Sequence of chain 1.A:
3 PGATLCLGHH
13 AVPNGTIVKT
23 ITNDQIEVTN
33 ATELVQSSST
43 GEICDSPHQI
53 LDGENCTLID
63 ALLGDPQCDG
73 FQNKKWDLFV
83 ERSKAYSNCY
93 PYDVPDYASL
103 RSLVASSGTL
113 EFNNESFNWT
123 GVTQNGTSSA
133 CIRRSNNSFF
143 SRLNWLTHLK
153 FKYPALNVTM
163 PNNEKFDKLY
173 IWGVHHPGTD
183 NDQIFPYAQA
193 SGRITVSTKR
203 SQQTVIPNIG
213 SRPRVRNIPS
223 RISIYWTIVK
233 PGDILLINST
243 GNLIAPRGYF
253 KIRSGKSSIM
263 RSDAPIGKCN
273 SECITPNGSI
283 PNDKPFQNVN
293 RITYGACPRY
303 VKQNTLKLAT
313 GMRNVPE

Binding-site contacts:
Ligand atom N2 contacts residue ASN240 of chain 1.A at 2.9 Å (h-bond).
Ligand atom C8 contacts residue ASN240 of chain 1.A at 4.2 Å.
Ligand atom O7 contacts residue THR242 of chain 1.A at 3.3 Å.
Ligand atom O5 contacts residue ASN240 of chain 1.A at 2.5 Å (h-bond).
Ligand atom N2 contacts residue ILE211 of chain 2.A at 4.5 Å.
Ligand atom O7 contacts residue ARG195 of chain 1.A at 4.4 Å.
Ligand atom C5 contacts residue NAG1 of chain 1.D at 4.0 Å.
Ligand atom C5 contacts residue ASN159 of chain 1.A at 4.2 Å.
Ligand atom C4 contacts residue ALA157 of chain 1.A at 3.8 Å (hydrophobic).
Ligand atom C4 contacts residue ASN240 of chain 1.A at 4.3 Å.
Ligand atom C5 contacts residue ALA157 of chain 1.A at 4.1 Å (hydrophobic).
Ligand atom O5 contacts residue ASN159 of chain 1.A at 3.5 Å.
Ligand atom O6 contacts residue ALA157 of chain 1.A at 3.3 Å.
Ligand atom C1 contacts residue ASN159 of chain 1.A at 4.3 Å.
Ligand atom C2 contacts residue ALA157 of chain 1.A at 4.1 Å (hydrophobic).
Ligand atom C5 contacts residue ASN240 of chain 1.A at 3.7 Å.
Ligand atom C1 contacts residue LEU158 of chain 1.A at 3.6 Å (hydrophobic).
Ligand atom O5 contacts residue LEU158 of chain 1.A at 3.4 Å (h-bond).
Ligand atom C7 contacts residue ASN240 of chain 1.A at 3.3 Å.
Ligand atom O5 contacts residue ALA157 of chain 1.A at 3.8 Å.
Ligand atom C8 contacts residue ILE211 of chain 2.A at 3.6 Å (hydrophobic).
Ligand atom C6 contacts residue ASN159 of chain 1.A at 3.9 Å.
Ligand atom C7 contacts residue THR242 of chain 1.A at 4.1 Å.
Ligand atom C1 contacts residue ASN240 of chain 1.A at 1.5 Å.
Ligand atom C6 contacts residue NAG1 of chain 1.D at 4.0 Å.
Ligand atom O6 contacts residue ASN159 of chain 1.A at 4.4 Å.
Ligand atom C3 contacts residue ALA157 of chain 1.A at 4.3 Å (hydrophobic).
Ligand atom O7 contacts residue SER241 of chain 1.A at 3.5 Å.
Ligand atom C6 contacts residue ALA157 of chain 1.A at 4.3 Å (hydrophobic).
Ligand atom O4 contacts residue NAG1 of chain 1.D at 4.2 Å.
Ligand atom O7 contacts residue ASN240 of chain 1.A at 3.4 Å (h-bond).
Ligand atom C8 contacts residue ARG195 of chain 1.A at 4.3 Å.
Ligand atom C2 contacts residue ASN240 of chain 1.A at 2.5 Å.
Ligand atom C3 contacts residue ASN240 of chain 1.A at 3.8 Å.
Ligand atom C1 contacts residue ALA157 of chain 1.A at 4.5 Å (hydrophobic).

A small-molecule ligand and the protein it binds are described below.
Small molecule (SMILES): CC(=O)N[C@@H]1[C@@H](O)[C@H](O)[C@@H](CO)O[C@H]1O

Sequence of chain 2.A:
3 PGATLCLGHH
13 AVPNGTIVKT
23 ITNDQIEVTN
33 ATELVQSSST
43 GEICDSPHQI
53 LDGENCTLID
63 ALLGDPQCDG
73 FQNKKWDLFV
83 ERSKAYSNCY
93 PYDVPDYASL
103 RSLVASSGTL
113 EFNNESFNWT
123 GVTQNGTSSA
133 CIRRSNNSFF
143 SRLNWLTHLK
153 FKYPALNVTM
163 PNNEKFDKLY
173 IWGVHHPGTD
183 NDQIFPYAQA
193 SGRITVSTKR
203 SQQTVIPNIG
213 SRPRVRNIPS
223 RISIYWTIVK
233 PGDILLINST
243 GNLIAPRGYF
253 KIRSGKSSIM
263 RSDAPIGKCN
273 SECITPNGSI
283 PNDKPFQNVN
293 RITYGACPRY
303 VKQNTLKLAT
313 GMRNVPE